Sequence of chain 2.O:
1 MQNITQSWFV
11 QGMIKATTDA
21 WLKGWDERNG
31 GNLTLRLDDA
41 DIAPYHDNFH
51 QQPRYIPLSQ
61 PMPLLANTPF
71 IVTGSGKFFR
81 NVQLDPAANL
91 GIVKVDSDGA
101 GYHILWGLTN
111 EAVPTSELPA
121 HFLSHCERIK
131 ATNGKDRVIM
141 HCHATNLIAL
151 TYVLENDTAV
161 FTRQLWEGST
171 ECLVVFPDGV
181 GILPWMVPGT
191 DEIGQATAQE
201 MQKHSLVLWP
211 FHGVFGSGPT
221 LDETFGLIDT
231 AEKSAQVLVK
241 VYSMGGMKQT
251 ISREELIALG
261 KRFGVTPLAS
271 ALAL

The small molecule below binds the protein below.
Small molecule (SMILES): O=C(COP(=O)(O)O)NO

Binding-site contacts:
Ligand atom O1P contacts residue ASN29 of chain 2.O at 3.7 Å.
Ligand atom O2 contacts residue HIS141 of chain 2.O at 3.2 Å (h-bond).
Ligand atom C1 contacts residue GLY31 of chain 2.O at 3.8 Å.
Ligand atom P contacts residue ASN32 of chain 2.O at 3.7 Å.
Ligand atom O3P contacts residue ASN29 of chain 2.O at 2.7 Å (h-bond).
Ligand atom C2 contacts residue ASN32 of chain 2.O at 3.7 Å.
Ligand atom N2 contacts residue HIS212 of chain 2.O at 4.0 Å.
Ligand atom O1 contacts residue HIS141 of chain 2.O at 3.3 Å (h-bond).
Ligand atom O3P contacts residue GLY76 of chain 2.O at 2.9 Å (h-bond).
Ligand atom N2 contacts residue ZN1 of chain 2.WA at 2.8 Å.
Ligand atom P contacts residue GLY76 of chain 2.O at 3.8 Å.
Ligand atom C1 contacts residue ZN1 of chain 2.WA at 2.6 Å.
Ligand atom O4P contacts residue SER75 of chain 2.O at 3.2 Å (h-bond).
Ligand atom O1 contacts residue ZN1 of chain 2.WA at 2.1 Å.
Ligand atom C2 contacts residue ASN29 of chain 2.O at 3.4 Å.
Ligand atom O1 contacts residue HIS143 of chain 2.O at 3.2 Å (h-bond).
Ligand atom O4P contacts residue SER116 of chain 2.O at 2.9 Å (h-bond).
Ligand atom N2 contacts residue GLU117 of chain 2.O at 3.1 Å (salt-bridge).
Ligand atom O2 contacts residue ZN1 of chain 2.WA at 2.3 Å.
Ligand atom O2P contacts residue ASN32 of chain 2.O at 2.7 Å (h-bond).
Ligand atom O2 contacts residue HIS212 of chain 2.O at 3.0 Å (h-bond).
Ligand atom O2P contacts residue GLY31 of chain 2.O at 3.5 Å (h-bond).
Ligand atom O1 contacts residue GLY31 of chain 2.O at 2.8 Å (h-bond).
Ligand atom O2 contacts residue GLU117 of chain 2.O at 2.5 Å (salt-bridge).
Ligand atom O3P contacts residue SER75 of chain 2.O at 3.9 Å.
Ligand atom O4P contacts residue GLY76 of chain 2.O at 3.5 Å (h-bond).
Ligand atom C1 contacts residue ASN32 of chain 2.O at 3.5 Å.
Ligand atom O1P contacts residue ASN32 of chain 2.O at 3.3 Å (h-bond).
Ligand atom C1 contacts residue HIS141 of chain 2.O at 4.0 Å.
Ligand atom O1P contacts residue SER116 of chain 2.O at 3.7 Å.
Ligand atom O1 contacts residue GLY30 of chain 2.O at 3.6 Å.
Ligand atom P contacts residue ASN29 of chain 2.O at 3.6 Å.
Ligand atom O2P contacts residue THR115 of chain 2.O at 2.4 Å (h-bond).
Ligand atom P contacts residue THR115 of chain 2.O at 3.7 Å.
Ligand atom O4P contacts residue THR115 of chain 2.O at 3.8 Å.
Ligand atom O3P contacts residue GLY74 of chain 2.O at 3.8 Å.
Ligand atom N2 contacts residue ASN32 of chain 2.O at 3.7 Å.
Ligand atom O2P contacts residue SER116 of chain 2.O at 4.0 Å.
Ligand atom O1 contacts residue ASN32 of chain 2.O at 3.8 Å.
Ligand atom N2 contacts residue HIS141 of chain 2.O at 4.0 Å.